A protein and the small-molecule ligand that binds it are described below.
Small molecule (SMILES): CC(=O)N[C@H]1[C@H](O[C@H]2[C@H](O)[C@@H](NC(C)=O)CO[C@@H]2CO)O[C@H](CO)[C@@H](O)[C@@H]1O

Binding-site contacts:
Ligand atom C6 contacts residue ARG436 of chain 1.B at 3.5 Å.
Ligand atom C2 contacts residue ASN327 of chain 1.B at 2.6 Å.
Ligand atom C5 contacts residue ASN327 of chain 1.B at 3.5 Å.
Ligand atom O5 contacts residue ARG436 of chain 1.B at 3.7 Å.
Ligand atom C7 contacts residue ASN327 of chain 1.B at 3.4 Å.
Ligand atom N2 contacts residue ASN327 of chain 1.B at 3.2 Å (h-bond).
Ligand atom C6 contacts residue ASN327 of chain 1.B at 4.4 Å.
Ligand atom C1 contacts residue ASN327 of chain 1.B at 1.5 Å.
Ligand atom C1 contacts residue ARG436 of chain 1.B at 4.3 Å.
Ligand atom C4 contacts residue ASN327 of chain 1.B at 4.1 Å.
Ligand atom O7 contacts residue ASN327 of chain 1.B at 2.9 Å (h-bond).
Ligand atom C3 contacts residue ASN327 of chain 1.B at 3.9 Å.
Ligand atom O5 contacts residue ASN327 of chain 1.B at 2.1 Å (h-bond).
Ligand atom O6 contacts residue ARG436 of chain 1.B at 3.9 Å.
Ligand atom C5 contacts residue ARG436 of chain 1.B at 3.8 Å.

Sequence of chain 1.B:
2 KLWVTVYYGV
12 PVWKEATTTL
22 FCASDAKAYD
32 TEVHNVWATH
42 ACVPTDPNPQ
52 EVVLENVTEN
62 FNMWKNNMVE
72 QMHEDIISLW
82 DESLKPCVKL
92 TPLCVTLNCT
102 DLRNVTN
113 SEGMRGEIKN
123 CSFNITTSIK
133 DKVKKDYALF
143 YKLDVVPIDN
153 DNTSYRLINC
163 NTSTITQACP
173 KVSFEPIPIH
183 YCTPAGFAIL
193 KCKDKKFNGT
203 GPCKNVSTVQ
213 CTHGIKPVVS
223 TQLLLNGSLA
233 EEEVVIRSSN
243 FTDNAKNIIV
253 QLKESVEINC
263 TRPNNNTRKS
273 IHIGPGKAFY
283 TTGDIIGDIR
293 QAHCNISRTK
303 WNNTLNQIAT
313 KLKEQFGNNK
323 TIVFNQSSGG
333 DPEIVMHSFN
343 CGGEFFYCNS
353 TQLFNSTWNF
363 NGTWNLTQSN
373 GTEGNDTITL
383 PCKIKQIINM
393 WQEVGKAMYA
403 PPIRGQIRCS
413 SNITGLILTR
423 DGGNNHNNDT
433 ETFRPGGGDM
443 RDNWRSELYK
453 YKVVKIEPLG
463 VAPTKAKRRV